The protein below binds the small molecule below.
Small molecule (SMILES): Cn1cc(-c2ccnc3c2OCCNC3)c(-c2ccc(F)cc2)n1

Binding-site contacts:
Ligand atom C18 contacts residue LEU99 of chain 2.C at 3.2 Å (hydrophobic).
Ligand atom N4 contacts residue LEU99 of chain 2.C at 3.2 Å (h-bond).
Ligand atom N3 contacts residue ILE162 of chain 2.C at 3.3 Å.
Ligand atom C8 contacts residue MET94 of chain 2.C at 3.5 Å (hydrophobic).
Ligand atom N2 contacts residue ILE162 of chain 2.C at 3.8 Å.
Ligand atom F1 contacts residue MET96 of chain 2.C at 3.4 Å.
Ligand atom C12 contacts residue ILE162 of chain 2.C at 3.6 Å (hydrophobic).
Ligand atom C11 contacts residue ALA50 of chain 2.C at 3.7 Å (hydrophobic).
Ligand atom N2 contacts residue ILE37 of chain 2.C at 3.4 Å.
Ligand atom C18 contacts residue LEU98 of chain 2.C at 3.8 Å (hydrophobic).
Ligand atom C7 contacts residue MET96 of chain 2.C at 3.7 Å (hydrophobic).
Ligand atom C17 contacts residue ILE29 of chain 2.C at 3.8 Å (hydrophobic).
Ligand atom C3 contacts residue GLU97 of chain 2.C at 3.8 Å.
Ligand atom C10 contacts residue MET96 of chain 2.C at 3.8 Å (hydrophobic).
Ligand atom N1 contacts residue LEU99 of chain 2.C at 3.1 Å (h-bond).
Ligand atom C14 contacts residue LEU99 of chain 2.C at 3.8 Å (hydrophobic).
Ligand atom C8 contacts residue MET96 of chain 2.C at 3.5 Å (hydrophobic).
Ligand atom C13 contacts residue SER31 of chain 2.C at 3.5 Å.
Ligand atom C13 contacts residue ILE162 of chain 2.C at 3.6 Å (hydrophobic).
Ligand atom O1 contacts residue ILE29 of chain 2.C at 3.2 Å.
Ligand atom F1 contacts residue MET94 of chain 2.C at 3.3 Å.
Ligand atom C2 contacts residue ALA50 of chain 2.C at 3.7 Å (hydrophobic).
Ligand atom C9 contacts residue LYS52 of chain 2.C at 3.7 Å.
Ligand atom C3 contacts residue MET96 of chain 2.C at 3.5 Å (hydrophobic).
Ligand atom F1 contacts residue LYS52 of chain 2.C at 3.7 Å.
Ligand atom C6 contacts residue ILE37 of chain 2.C at 3.6 Å (hydrophobic).
Ligand atom C5 contacts residue ILE37 of chain 2.C at 3.5 Å (hydrophobic).
Ligand atom C15 contacts residue LEU149 of chain 2.C at 3.8 Å (hydrophobic).
Ligand atom C17 contacts residue GLY100 of chain 2.C at 3.5 Å.
Ligand atom C2 contacts residue MET96 of chain 2.C at 3.4 Å (hydrophobic).
Ligand atom C9 contacts residue MET96 of chain 2.C at 3.6 Å (hydrophobic).
Ligand atom C3 contacts residue LEU99 of chain 2.C at 3.6 Å (hydrophobic).
Ligand atom C2 contacts residue LEU149 of chain 2.C at 3.7 Å (hydrophobic).
Ligand atom C11 contacts residue ILE37 of chain 2.C at 3.6 Å (hydrophobic).
Ligand atom C1 contacts residue LEU149 of chain 2.C at 3.6 Å (hydrophobic).
Ligand atom C10 contacts residue ALA50 of chain 2.C at 3.6 Å (hydrophobic).
Ligand atom N1 contacts residue ALA50 of chain 2.C at 3.5 Å.
Ligand atom C9 contacts residue MET94 of chain 2.C at 3.9 Å (hydrophobic).
Ligand atom C3 contacts residue ALA50 of chain 2.C at 3.3 Å (hydrophobic).
Ligand atom N4 contacts residue GLY100 of chain 2.C at 3.0 Å (h-bond).

Sequence of chain 2.C:
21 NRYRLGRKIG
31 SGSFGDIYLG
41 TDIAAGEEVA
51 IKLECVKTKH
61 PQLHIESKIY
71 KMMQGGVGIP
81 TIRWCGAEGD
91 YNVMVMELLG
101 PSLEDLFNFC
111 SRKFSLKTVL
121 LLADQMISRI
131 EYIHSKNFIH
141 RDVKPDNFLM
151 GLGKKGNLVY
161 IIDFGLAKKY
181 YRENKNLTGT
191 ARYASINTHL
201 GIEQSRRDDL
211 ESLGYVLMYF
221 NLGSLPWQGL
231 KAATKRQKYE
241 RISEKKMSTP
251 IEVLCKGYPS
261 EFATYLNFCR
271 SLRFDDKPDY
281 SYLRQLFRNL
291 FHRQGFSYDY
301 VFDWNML